Binding-site contacts:
Ligand atom OE1 contacts residue GLY293 of chain 1.B at 3.7 Å.
Ligand atom N contacts residue ASP292 of chain 1.B at 2.9 Å (salt-bridge).
Ligand atom C contacts residue SER139 of chain 1.B at 3.3 Å.
Ligand atom CA contacts residue TYR210 of chain 1.B at 3.5 Å (hydrophobic).
Ligand atom C contacts residue SER160 of chain 1.B at 3.6 Å.
Ligand atom N contacts residue TYR210 of chain 1.B at 3.6 Å.
Ligand atom CA contacts residue ASP292 of chain 1.B at 3.8 Å.
Ligand atom OE1 contacts residue TRP87 of chain 1.B at 3.9 Å.
Ligand atom O contacts residue TYR210 of chain 1.B at 3.5 Å.
Ligand atom O contacts residue SER139 of chain 1.B at 2.4 Å (h-bond).
Ligand atom CB contacts residue SER160 of chain 1.B at 3.6 Å.
Ligand atom CD contacts residue TRP87 of chain 1.B at 3.9 Å (hydrophobic).
Ligand atom N contacts residue THR162 of chain 1.B at 2.7 Å (h-bond).
Ligand atom O contacts residue THR162 of chain 1.B at 2.8 Å (h-bond).
Ligand atom CG contacts residue LYS383 of chain 1.B at 3.7 Å.
Ligand atom OE1 contacts residue TYR51 of chain 1.B at 2.7 Å (h-bond).
Ligand atom C contacts residue THR162 of chain 1.B at 3.8 Å.
Ligand atom CD contacts residue LYS383 of chain 1.B at 3.3 Å.
Ligand atom O contacts residue ALA161 of chain 1.B at 3.4 Å.
Ligand atom N contacts residue SER160 of chain 1.B at 2.7 Å (h-bond).
Ligand atom OE2 contacts residue TYR51 of chain 1.B at 3.3 Å (h-bond).
Ligand atom CA contacts residue SER160 of chain 1.B at 3.4 Å.
Ligand atom O contacts residue SER163 of chain 1.B at 4.0 Å.
Ligand atom OE2 contacts residue SER160 of chain 1.B at 3.8 Å.
Ligand atom CB contacts residue ASP292 of chain 1.B at 3.9 Å.
Ligand atom OXT contacts residue SER138 of chain 1.B at 3.3 Å.
Ligand atom OE2 contacts residue TRP87 of chain 1.B at 4.0 Å.
Ligand atom OXT contacts residue SER139 of chain 1.B at 2.7 Å (h-bond).
Ligand atom CB contacts residue TRP87 of chain 1.B at 4.1 Å (hydrophobic).
Ligand atom CG contacts residue ASP292 of chain 1.B at 3.1 Å.
Ligand atom CD contacts residue TYR51 of chain 1.B at 3.4 Å (hydrophobic).
Ligand atom CA contacts residue THR162 of chain 1.B at 3.7 Å.
Ligand atom O contacts residue SER160 of chain 1.B at 3.4 Å (h-bond).
Ligand atom OE2 contacts residue LYS383 of chain 1.B at 2.7 Å (salt-bridge).
Ligand atom CG contacts residue GLY293 of chain 1.B at 3.8 Å.
Ligand atom OE1 contacts residue ARG297 of chain 1.B at 3.7 Å.
Ligand atom OXT contacts residue TYR210 of chain 1.B at 3.4 Å.
Ligand atom CD contacts residue ASP292 of chain 1.B at 4.0 Å.
Ligand atom CB contacts residue GLY137 of chain 1.B at 4.0 Å.
Ligand atom C contacts residue TYR210 of chain 1.B at 3.4 Å (hydrophobic).

The protein below binds the small molecule below.
Small molecule (SMILES): N[C@@H](CCC(=O)O)C(=O)O

Sequence of chain 1.B:
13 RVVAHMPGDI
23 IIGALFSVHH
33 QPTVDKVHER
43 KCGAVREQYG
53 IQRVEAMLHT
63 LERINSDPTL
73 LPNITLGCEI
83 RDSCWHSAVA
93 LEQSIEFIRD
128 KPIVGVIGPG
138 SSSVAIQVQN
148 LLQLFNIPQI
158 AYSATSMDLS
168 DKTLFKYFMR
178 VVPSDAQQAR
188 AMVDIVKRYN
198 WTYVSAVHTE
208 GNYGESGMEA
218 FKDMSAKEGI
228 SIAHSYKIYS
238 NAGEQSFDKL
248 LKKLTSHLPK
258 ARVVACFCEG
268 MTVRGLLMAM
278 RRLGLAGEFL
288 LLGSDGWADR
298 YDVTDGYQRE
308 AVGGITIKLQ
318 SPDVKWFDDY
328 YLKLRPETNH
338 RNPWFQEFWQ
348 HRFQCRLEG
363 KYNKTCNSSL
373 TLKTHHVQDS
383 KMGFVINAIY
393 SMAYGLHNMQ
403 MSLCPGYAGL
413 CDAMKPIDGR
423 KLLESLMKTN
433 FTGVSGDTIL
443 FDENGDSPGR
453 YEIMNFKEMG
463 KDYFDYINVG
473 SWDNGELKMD